A protein and the small-molecule ligand that binds it are described below.
Small molecule (SMILES): CC(=O)N[C@@H]1[C@@H](O)[C@H](O)[C@@H](CO)O[C@H]1O

Sequence of chain 1.B:
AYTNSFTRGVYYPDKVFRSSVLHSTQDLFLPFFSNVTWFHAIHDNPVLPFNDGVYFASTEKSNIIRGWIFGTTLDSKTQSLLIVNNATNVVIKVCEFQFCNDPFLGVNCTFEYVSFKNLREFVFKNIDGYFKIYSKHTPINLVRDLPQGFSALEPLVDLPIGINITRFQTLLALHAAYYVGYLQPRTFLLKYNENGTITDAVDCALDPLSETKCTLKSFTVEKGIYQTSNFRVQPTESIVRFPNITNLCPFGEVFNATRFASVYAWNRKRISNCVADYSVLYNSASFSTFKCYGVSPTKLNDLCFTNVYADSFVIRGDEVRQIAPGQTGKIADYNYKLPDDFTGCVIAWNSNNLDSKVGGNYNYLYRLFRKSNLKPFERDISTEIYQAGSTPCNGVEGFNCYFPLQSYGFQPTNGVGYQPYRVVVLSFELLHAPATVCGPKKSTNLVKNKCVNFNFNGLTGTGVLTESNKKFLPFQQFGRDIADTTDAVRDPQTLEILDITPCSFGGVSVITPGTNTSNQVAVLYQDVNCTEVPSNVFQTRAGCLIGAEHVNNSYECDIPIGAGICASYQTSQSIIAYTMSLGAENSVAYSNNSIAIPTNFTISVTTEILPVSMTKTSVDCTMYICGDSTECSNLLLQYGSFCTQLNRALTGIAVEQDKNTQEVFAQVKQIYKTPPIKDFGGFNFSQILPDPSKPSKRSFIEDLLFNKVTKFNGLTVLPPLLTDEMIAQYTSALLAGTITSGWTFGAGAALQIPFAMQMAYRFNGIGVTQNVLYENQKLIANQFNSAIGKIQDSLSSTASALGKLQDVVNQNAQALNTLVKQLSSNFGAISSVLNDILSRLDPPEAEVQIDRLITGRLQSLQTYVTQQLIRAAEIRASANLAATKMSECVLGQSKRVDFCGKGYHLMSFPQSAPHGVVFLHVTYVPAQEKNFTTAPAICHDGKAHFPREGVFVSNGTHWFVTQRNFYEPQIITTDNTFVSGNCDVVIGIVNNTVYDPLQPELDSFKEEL

Binding-site contacts:
Ligand atom O7 contacts residue GLU121 of chain 1.B at 3.9 Å.
Ligand atom C7 contacts residue ASN154 of chain 1.B at 3.9 Å.
Ligand atom C5 contacts residue ASN154 of chain 1.B at 3.7 Å.
Ligand atom C1 contacts residue ASN154 of chain 1.B at 1.4 Å.
Ligand atom N2 contacts residue ASN154 of chain 1.B at 2.9 Å (h-bond).
Ligand atom C7 contacts residue GLU121 of chain 1.B at 4.2 Å.
Ligand atom C4 contacts residue ASN154 of chain 1.B at 4.2 Å.
Ligand atom C2 contacts residue ASN154 of chain 1.B at 2.5 Å.
Ligand atom C3 contacts residue ASN154 of chain 1.B at 3.8 Å.
Ligand atom O7 contacts residue ASN154 of chain 1.B at 4.4 Å.
Ligand atom O5 contacts residue ASN154 of chain 1.B at 2.4 Å (h-bond).
Ligand atom C8 contacts residue ASN154 of chain 1.B at 4.3 Å.